The protein below binds the small molecule below.
Small molecule (SMILES): CC(=O)N[C@@H]1[C@@H](O)[C@H](O)[C@@H](CO)O[C@H]1O

Sequence of chain 1.B:
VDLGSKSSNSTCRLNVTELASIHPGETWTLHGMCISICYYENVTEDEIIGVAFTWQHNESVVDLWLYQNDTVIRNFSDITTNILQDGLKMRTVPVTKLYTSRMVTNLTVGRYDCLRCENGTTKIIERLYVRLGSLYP

Binding-site contacts:
Ligand atom C5 contacts residue ASN15 of chain 1.B at 3.6 Å.
Ligand atom C5 contacts residue THR17 of chain 1.B at 4.0 Å.
Ligand atom C1 contacts residue GLU18 of chain 1.B at 4.1 Å.
Ligand atom C3 contacts residue ASN15 of chain 1.B at 3.7 Å.
Ligand atom C5 contacts residue GLU18 of chain 1.B at 4.4 Å.
Ligand atom C1 contacts residue THR17 of chain 1.B at 4.1 Å.
Ligand atom C2 contacts residue ASN15 of chain 1.B at 2.3 Å.
Ligand atom C6 contacts residue GLU18 of chain 1.B at 4.0 Å.
Ligand atom O6 contacts residue GLU18 of chain 1.B at 3.6 Å.
Ligand atom C1 contacts residue ASN15 of chain 1.B at 1.4 Å.
Ligand atom C8 contacts residue ASN15 of chain 1.B at 4.4 Å.
Ligand atom O7 contacts residue ASN15 of chain 1.B at 3.5 Å (h-bond).
Ligand atom O5 contacts residue ASN15 of chain 1.B at 2.4 Å (h-bond).
Ligand atom C7 contacts residue ASN15 of chain 1.B at 3.3 Å.
Ligand atom O5 contacts residue GLU18 of chain 1.B at 3.4 Å.
Ligand atom O5 contacts residue THR17 of chain 1.B at 3.9 Å.
Ligand atom N2 contacts residue ASN15 of chain 1.B at 2.8 Å (h-bond).
Ligand atom C6 contacts residue THR17 of chain 1.B at 4.3 Å.
Ligand atom C4 contacts residue ASN15 of chain 1.B at 4.1 Å.